The small molecule below binds the protein below.
Small molecule (SMILES): O=C1NCCc2[nH]c(-c3ccnc(-c4cnc5ccccc5c4)c3)cc21

Binding-site contacts:
Ligand atom O26 contacts residue ASP169 of chain 1.G at 3.4 Å (salt-bridge).
Ligand atom C6 contacts residue ASP169 of chain 1.G at 3.7 Å.
Ligand atom C20 contacts residue LEU103 of chain 1.G at 3.5 Å (hydrophobic).
Ligand atom N16 contacts residue LEU32 of chain 1.G at 3.9 Å.
Ligand atom N16 contacts residue CYS102 of chain 1.G at 3.7 Å.
Ligand atom C5 contacts residue VAL40 of chain 1.G at 3.8 Å (hydrophobic).
Ligand atom C20 contacts residue LEU32 of chain 1.G at 3.7 Å (hydrophobic).
Ligand atom C17 contacts residue LEU32 of chain 1.G at 3.5 Å (hydrophobic).
Ligand atom C19 contacts residue LEU103 of chain 1.G at 3.4 Å (hydrophobic).
Ligand atom C18 contacts residue LEU103 of chain 1.G at 3.1 Å (hydrophobic).
Ligand atom C25 contacts residue LEU32 of chain 1.G at 3.6 Å (hydrophobic).
Ligand atom C19 contacts residue LEU32 of chain 1.G at 3.3 Å (hydrophobic).
Ligand atom N16 contacts residue ASP104 of chain 1.G at 3.2 Å.
Ligand atom N7 contacts residue ASP169 of chain 1.G at 3.0 Å.
Ligand atom C8 contacts residue LEU34 of chain 1.G at 3.6 Å (hydrophobic).
Ligand atom C8 contacts residue ASP169 of chain 1.G at 3.7 Å.
Ligand atom N16 contacts residue LEU103 of chain 1.G at 3.0 Å (h-bond).
Ligand atom C9 contacts residue LEU34 of chain 1.G at 3.5 Å (hydrophobic).
Ligand atom C11 contacts residue ALA53 of chain 1.G at 3.9 Å (hydrophobic).
Ligand atom C10 contacts residue LEU103 of chain 1.G at 3.4 Å (hydrophobic).
Ligand atom C22 contacts residue ASP104 of chain 1.G at 3.4 Å.
Ligand atom C8 contacts residue GLY35 of chain 1.G at 3.7 Å.
Ligand atom C17 contacts residue ASP104 of chain 1.G at 3.7 Å.
Ligand atom C21 contacts residue LEU103 of chain 1.G at 3.3 Å (hydrophobic).
Ligand atom C21 contacts residue LEU32 of chain 1.G at 3.8 Å (hydrophobic).
Ligand atom N15 contacts residue LEU103 of chain 1.G at 2.9 Å (h-bond).
Ligand atom C10 contacts residue GLU101 of chain 1.G at 3.1 Å.
Ligand atom C10 contacts residue ALA53 of chain 1.G at 3.5 Å (hydrophobic).
Ligand atom C17 contacts residue LEU103 of chain 1.G at 2.8 Å (hydrophobic).
Ligand atom N15 contacts residue ALA53 of chain 1.G at 3.7 Å.
Ligand atom C18 contacts residue LEU32 of chain 1.G at 3.8 Å (hydrophobic).
Ligand atom C13 contacts residue LEU155 of chain 1.G at 3.6 Å (hydrophobic).
Ligand atom N15 contacts residue GLU101 of chain 1.G at 3.9 Å.
Ligand atom O26 contacts residue LYS55 of chain 1.G at 3.4 Å (salt-bridge).
Ligand atom C14 contacts residue LEU103 of chain 1.G at 3.8 Å (hydrophobic).
Ligand atom N15 contacts residue CYS102 of chain 1.G at 3.8 Å.
Ligand atom C21 contacts residue ASP104 of chain 1.G at 3.6 Å.
Ligand atom C23 contacts residue ASP104 of chain 1.G at 3.7 Å.
Ligand atom C8 contacts residue ASN153 of chain 1.G at 3.2 Å.
Ligand atom C17 contacts residue CYS102 of chain 1.G at 3.3 Å (hydrophobic).

Sequence of chain 1.G:
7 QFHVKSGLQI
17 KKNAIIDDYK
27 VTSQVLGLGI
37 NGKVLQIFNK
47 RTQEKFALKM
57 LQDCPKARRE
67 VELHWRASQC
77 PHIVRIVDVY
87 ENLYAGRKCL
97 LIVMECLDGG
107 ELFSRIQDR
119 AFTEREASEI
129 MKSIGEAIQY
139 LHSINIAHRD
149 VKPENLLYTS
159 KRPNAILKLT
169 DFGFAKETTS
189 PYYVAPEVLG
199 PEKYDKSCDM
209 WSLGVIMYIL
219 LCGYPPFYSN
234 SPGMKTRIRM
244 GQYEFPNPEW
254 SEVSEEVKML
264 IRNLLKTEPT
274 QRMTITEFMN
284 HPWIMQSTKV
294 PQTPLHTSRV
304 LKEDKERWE